This protein binds this small molecule.
Small molecule (SMILES): CC(C)C[C@H](NC(=O)[C@@H](NC(=O)[C@@H]1CCCN1C(=O)[C@H](Cc1ccccc1)NC(=O)[C@H](Cc1ccccc1)NC(=O)CNC(=O)[C@H](CC1=CN=C2CC=CC=C12)NC(=O)[C@H](CC(C)C)NC(=O)[C@H](C)N)C(C)C)C(=O)O

Sequence of chain 1.E:
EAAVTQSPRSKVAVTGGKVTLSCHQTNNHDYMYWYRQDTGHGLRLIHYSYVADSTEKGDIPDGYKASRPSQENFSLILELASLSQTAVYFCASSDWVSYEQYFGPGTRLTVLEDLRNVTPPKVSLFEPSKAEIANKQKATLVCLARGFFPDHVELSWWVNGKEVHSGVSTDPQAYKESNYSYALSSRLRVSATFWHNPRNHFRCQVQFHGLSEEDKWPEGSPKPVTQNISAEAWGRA

Binding-site contacts:
Ligand atom O contacts residue TRP147 of chain 1.A at 2.8 Å (h-bond).
Ligand atom CB contacts residue THR73 of chain 1.A at 3.5 Å.
Ligand atom N contacts residue TYR99 of chain 1.A at 3.2 Å (h-bond).
Ligand atom CD1 contacts residue HIS70 of chain 1.A at 3.5 Å.
Ligand atom OXT contacts residue TYR84 of chain 1.A at 2.9 Å (h-bond).
Ligand atom CE2 contacts residue PHE99 of chain 1.D at 3.5 Å (hydrophobic).
Ligand atom O contacts residue HIS70 of chain 1.A at 3.2 Å (h-bond).
Ligand atom CH2 contacts residue LEU156 of chain 1.A at 3.5 Å (hydrophobic).
Ligand atom CD1 contacts residue VAL67 of chain 1.A at 3.6 Å (hydrophobic).
Ligand atom CA contacts residue TYR7 of chain 1.A at 3.4 Å (hydrophobic).
Ligand atom CG contacts residue GLU63 of chain 1.A at 3.4 Å.
Ligand atom O contacts residue TYR159 of chain 1.A at 2.7 Å (h-bond).
Ligand atom CD2 contacts residue TYR32 of chain 1.E at 3.5 Å (hydrophobic).
Ligand atom CD1 contacts residue ASP77 of chain 1.A at 3.5 Å.
Ligand atom O contacts residue SER100 of chain 1.D at 3.0 Å (h-bond).
Ligand atom N contacts residue ASP77 of chain 1.A at 3.1 Å (salt-bridge).
Ligand atom CG2 contacts residue TRP97 of chain 1.E at 3.4 Å (hydrophobic).
Ligand atom CA contacts residue SER97 of chain 1.D at 3.5 Å.
Ligand atom CD2 contacts residue TYR99 of chain 1.A at 3.4 Å (hydrophobic).
Ligand atom CB contacts residue TRP147 of chain 1.A at 3.5 Å (hydrophobic).
Ligand atom O contacts residue THR80 of chain 1.A at 3.4 Å.
Ligand atom CE3 contacts residue ARG97 of chain 1.A at 3.5 Å.
Ligand atom C contacts residue THR143 of chain 1.A at 3.5 Å.
Ligand atom N contacts residue GLU63 of chain 1.A at 2.9 Å (salt-bridge).
Ligand atom CE1 contacts residue TRP97 of chain 1.E at 3.4 Å (hydrophobic).
Ligand atom CZ contacts residue TRP97 of chain 1.E at 3.6 Å (hydrophobic).
Ligand atom CA contacts residue TRP97 of chain 1.E at 3.5 Å (hydrophobic).
Ligand atom OXT contacts residue THR143 of chain 1.A at 2.6 Å (h-bond).
Ligand atom N contacts residue TYR7 of chain 1.A at 3.0 Å (h-bond).
Ligand atom O contacts residue LYS146 of chain 1.A at 3.4 Å (salt-bridge).
Ligand atom N contacts residue TYR171 of chain 1.A at 2.9 Å (h-bond).
Ligand atom O contacts residue TYR7 of chain 1.A at 3.3 Å.
Ligand atom O contacts residue TRP97 of chain 1.E at 3.5 Å.
Ligand atom C contacts residue SER100 of chain 1.D at 3.3 Å.
Ligand atom CG contacts residue ASP77 of chain 1.A at 3.4 Å.
Ligand atom CD1 contacts residue GLU63 of chain 1.A at 3.5 Å.
Ligand atom O contacts residue THR73 of chain 1.A at 3.4 Å.
Ligand atom CE1 contacts residue HIS70 of chain 1.A at 3.5 Å.
Ligand atom CA contacts residue GLU63 of chain 1.A at 3.5 Å.
Ligand atom C contacts residue TYR7 of chain 1.A at 3.4 Å (hydrophobic).

Sequence of chain 1.D:
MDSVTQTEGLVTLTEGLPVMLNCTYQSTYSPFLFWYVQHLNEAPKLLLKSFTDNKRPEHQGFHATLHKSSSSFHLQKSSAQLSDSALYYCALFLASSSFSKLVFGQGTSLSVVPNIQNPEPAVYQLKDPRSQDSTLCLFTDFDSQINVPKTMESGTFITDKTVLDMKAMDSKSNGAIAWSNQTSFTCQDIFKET

Sequence of chain 1.A:
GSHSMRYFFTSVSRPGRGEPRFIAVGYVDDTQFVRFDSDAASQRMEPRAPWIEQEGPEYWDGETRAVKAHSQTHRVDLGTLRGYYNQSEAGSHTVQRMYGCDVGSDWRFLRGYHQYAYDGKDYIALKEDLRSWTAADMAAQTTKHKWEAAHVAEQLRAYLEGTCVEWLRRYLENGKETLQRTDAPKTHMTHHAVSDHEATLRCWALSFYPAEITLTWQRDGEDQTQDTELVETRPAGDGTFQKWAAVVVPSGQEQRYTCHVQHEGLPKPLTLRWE